Binding-site contacts:
Ligand atom P2 contacts residue THR349 of chain 1.C at 3.7 Å.
Ligand atom P2 contacts residue THR348 of chain 1.C at 3.4 Å.
Ligand atom O5P contacts residue THR349 of chain 1.C at 3.4 Å (h-bond).
Ligand atom C5 contacts residue GLY434 of chain 1.C at 3.6 Å.
Ligand atom P2 contacts residue SER435 of chain 1.C at 3.3 Å.
Ligand atom O4P contacts residue SER353 of chain 1.C at 2.5 Å (h-bond).
Ligand atom P1 contacts residue ARG405 of chain 1.C at 3.7 Å.
Ligand atom O3P contacts residue GLY434 of chain 1.C at 2.8 Å (h-bond).
Ligand atom C6 contacts residue THR438 of chain 1.C at 3.4 Å.
Ligand atom O4 contacts residue THR438 of chain 1.C at 3.5 Å (h-bond).
Ligand atom C4 contacts residue THR438 of chain 1.C at 3.5 Å.
Ligand atom O3 contacts residue GLY430 of chain 1.C at 3.3 Å.
Ligand atom O2 contacts residue GLY430 of chain 1.C at 3.2 Å (h-bond).
Ligand atom C3 contacts residue GLY434 of chain 1.C at 3.5 Å.
Ligand atom C6 contacts residue SER353 of chain 1.C at 3.7 Å.
Ligand atom O4 contacts residue GLY434 of chain 1.C at 2.7 Å (h-bond).
Ligand atom O4 contacts residue TYR437 of chain 1.C at 2.8 Å (h-bond).
Ligand atom O3P contacts residue PRO433 of chain 1.C at 3.7 Å.
Ligand atom O6P contacts residue GLY436 of chain 1.C at 3.1 Å (h-bond).
Ligand atom C6 contacts residue LEU347 of chain 1.C at 3.5 Å (hydrophobic).
Ligand atom O6 contacts residue THR348 of chain 1.C at 3.5 Å.
Ligand atom O4P contacts residue ARG352 of chain 1.C at 3.6 Å.
Ligand atom O6P contacts residue SER435 of chain 1.C at 2.9 Å (h-bond).
Ligand atom O4 contacts residue GLY436 of chain 1.C at 3.4 Å (h-bond).
Ligand atom O5P contacts residue THR348 of chain 1.C at 3.6 Å (h-bond).
Ligand atom O2 contacts residue LEU347 of chain 1.C at 3.7 Å.
Ligand atom C4 contacts residue GLY434 of chain 1.C at 3.4 Å.
Ligand atom O4P contacts residue THR348 of chain 1.C at 2.5 Å (h-bond).
Ligand atom C3 contacts residue ARG432 of chain 1.C at 3.4 Å.
Ligand atom O2P contacts residue ARG405 of chain 1.C at 2.6 Å (salt-bridge).
Ligand atom O2P contacts residue THR349 of chain 1.C at 3.6 Å.
Ligand atom O3 contacts residue ARG432 of chain 1.C at 2.5 Å (salt-bridge).
Ligand atom O6P contacts residue SER353 of chain 1.C at 3.6 Å (h-bond).
Ligand atom O1P contacts residue ARG405 of chain 1.C at 2.6 Å (salt-bridge).
Ligand atom O5P contacts residue SER435 of chain 1.C at 2.6 Å (h-bond).
Ligand atom O1 contacts residue GLY434 of chain 1.C at 3.6 Å.
Ligand atom O1P contacts residue TRP398 of chain 1.C at 2.7 Å (h-bond).
Ligand atom O5P contacts residue THR350 of chain 1.C at 2.5 Å (h-bond).
Ligand atom P2 contacts residue SER353 of chain 1.C at 3.5 Å.
Ligand atom O6 contacts residue THR349 of chain 1.C at 3.1 Å (h-bond).

Sequence of chain 1.C:
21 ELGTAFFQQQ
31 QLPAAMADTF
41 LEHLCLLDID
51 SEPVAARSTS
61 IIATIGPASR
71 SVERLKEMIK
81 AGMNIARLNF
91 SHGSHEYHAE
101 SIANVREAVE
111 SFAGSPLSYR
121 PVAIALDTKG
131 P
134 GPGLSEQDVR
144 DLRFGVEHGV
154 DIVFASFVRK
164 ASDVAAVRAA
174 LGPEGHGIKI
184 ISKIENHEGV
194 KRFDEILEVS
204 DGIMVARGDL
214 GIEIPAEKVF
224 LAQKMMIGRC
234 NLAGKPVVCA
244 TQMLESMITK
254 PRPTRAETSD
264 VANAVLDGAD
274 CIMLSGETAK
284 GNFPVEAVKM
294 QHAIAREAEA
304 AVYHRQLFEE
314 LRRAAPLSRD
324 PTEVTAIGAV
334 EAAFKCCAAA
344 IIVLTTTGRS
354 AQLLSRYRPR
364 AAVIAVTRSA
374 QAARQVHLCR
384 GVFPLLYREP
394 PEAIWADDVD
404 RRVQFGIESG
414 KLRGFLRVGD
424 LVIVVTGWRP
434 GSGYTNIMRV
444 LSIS

The protein below binds the small molecule below.
Small molecule (SMILES): O=P(O)(O)OC[C@H]1O[C@](O)(COP(=O)(O)O)[C@@H](O)[C@@H]1O